Sequence of chain 1.B:
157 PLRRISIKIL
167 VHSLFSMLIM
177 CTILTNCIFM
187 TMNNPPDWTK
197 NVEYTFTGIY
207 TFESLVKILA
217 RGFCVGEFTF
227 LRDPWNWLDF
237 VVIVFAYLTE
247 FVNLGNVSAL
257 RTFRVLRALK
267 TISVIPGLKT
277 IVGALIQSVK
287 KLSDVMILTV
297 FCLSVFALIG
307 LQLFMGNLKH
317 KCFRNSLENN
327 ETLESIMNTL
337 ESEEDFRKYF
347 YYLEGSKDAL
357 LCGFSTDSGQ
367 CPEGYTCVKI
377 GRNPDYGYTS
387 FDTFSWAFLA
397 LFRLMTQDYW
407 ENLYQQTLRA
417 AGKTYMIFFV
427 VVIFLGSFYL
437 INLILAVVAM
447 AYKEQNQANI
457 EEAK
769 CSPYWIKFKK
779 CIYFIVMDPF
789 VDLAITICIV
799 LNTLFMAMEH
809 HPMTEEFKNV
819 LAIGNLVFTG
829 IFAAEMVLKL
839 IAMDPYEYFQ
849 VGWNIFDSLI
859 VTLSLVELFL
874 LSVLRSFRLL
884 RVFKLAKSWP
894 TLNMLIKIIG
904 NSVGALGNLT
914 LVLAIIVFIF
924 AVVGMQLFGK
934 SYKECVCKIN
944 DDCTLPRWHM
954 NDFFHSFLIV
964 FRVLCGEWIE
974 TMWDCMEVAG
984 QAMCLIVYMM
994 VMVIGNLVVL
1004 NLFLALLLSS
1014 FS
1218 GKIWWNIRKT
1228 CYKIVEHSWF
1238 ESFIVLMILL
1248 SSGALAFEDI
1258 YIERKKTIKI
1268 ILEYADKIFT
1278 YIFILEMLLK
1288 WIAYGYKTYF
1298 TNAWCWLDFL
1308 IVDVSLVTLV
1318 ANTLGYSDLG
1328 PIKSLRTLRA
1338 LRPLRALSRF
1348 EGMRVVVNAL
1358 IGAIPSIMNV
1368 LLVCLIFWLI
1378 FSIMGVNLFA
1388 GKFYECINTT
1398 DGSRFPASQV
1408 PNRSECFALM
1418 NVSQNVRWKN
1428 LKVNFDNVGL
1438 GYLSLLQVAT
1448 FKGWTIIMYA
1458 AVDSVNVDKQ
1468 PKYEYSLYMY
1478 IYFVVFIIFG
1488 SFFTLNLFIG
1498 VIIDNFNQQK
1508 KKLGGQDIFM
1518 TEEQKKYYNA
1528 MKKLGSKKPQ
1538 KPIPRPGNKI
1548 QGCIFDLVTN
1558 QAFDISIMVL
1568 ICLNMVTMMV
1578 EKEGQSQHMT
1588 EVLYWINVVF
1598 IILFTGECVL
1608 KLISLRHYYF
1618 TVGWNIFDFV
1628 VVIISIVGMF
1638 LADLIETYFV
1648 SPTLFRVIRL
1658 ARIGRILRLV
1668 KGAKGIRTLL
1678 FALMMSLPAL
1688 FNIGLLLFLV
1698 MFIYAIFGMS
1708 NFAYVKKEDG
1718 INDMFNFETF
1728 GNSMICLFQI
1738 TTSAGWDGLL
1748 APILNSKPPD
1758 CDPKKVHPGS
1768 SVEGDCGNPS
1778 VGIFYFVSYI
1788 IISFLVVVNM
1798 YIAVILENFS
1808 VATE

Binding-site contacts:
Ligand atom C19 contacts residue ASP1744 of chain 1.B at 3.9 Å.
Ligand atom O01 contacts residue TRP1451 of chain 1.B at 3.3 Å (h-bond).
Ligand atom N15 contacts residue LYS1449 of chain 1.B at 4.0 Å.
Ligand atom O18 contacts residue GLY1450 of chain 1.B at 3.6 Å.
Ligand atom N09 contacts residue TYR405 of chain 1.B at 3.7 Å.
Ligand atom O18 contacts residue ASP1744 of chain 1.B at 2.8 Å (salt-bridge).
Ligand atom C20 contacts residue GLU407 of chain 1.B at 3.4 Å.
Ligand atom O17 contacts residue LYS1449 of chain 1.B at 3.9 Å.
Ligand atom C07 contacts residue GLU973 of chain 1.B at 3.2 Å.
Ligand atom O03 contacts residue TRP1451 of chain 1.B at 3.8 Å.
Ligand atom C02 contacts residue THR1452 of chain 1.B at 3.5 Å.
Ligand atom N13 contacts residue GLU970 of chain 1.B at 3.6 Å.
Ligand atom N11 contacts residue TYR405 of chain 1.B at 3.7 Å.
Ligand atom C20 contacts residue TYR405 of chain 1.B at 3.5 Å (hydrophobic).
Ligand atom C16 contacts residue ASP1744 of chain 1.B at 3.1 Å.
Ligand atom N15 contacts residue TYR405 of chain 1.B at 3.7 Å.
Ligand atom C04 contacts residue GLU970 of chain 1.B at 3.6 Å.
Ligand atom O03 contacts residue THR1452 of chain 1.B at 3.1 Å.
Ligand atom N08 contacts residue GLU973 of chain 1.B at 2.9 Å (salt-bridge).
Ligand atom C12 contacts residue TYR405 of chain 1.B at 4.0 Å (hydrophobic).
Ligand atom N08 contacts residue TYR405 of chain 1.B at 3.6 Å.
Ligand atom C02 contacts residue GLY1450 of chain 1.B at 3.6 Å.
Ligand atom O01 contacts residue LYS1449 of chain 1.B at 3.7 Å.
Ligand atom N15 contacts residue ALA1741 of chain 1.B at 4.0 Å.
Ligand atom C07 contacts residue TYR405 of chain 1.B at 4.0 Å (hydrophobic).
Ligand atom N11 contacts residue GLU407 of chain 1.B at 2.8 Å (salt-bridge).
Ligand atom N21 contacts residue ILE1453 of chain 1.B at 3.9 Å.
Ligand atom C19 contacts residue GLU407 of chain 1.B at 3.3 Å.
Ligand atom C05 contacts residue GLU970 of chain 1.B at 3.6 Å.
Ligand atom O01 contacts residue GLY1450 of chain 1.B at 2.5 Å (h-bond).
Ligand atom C12 contacts residue GLU407 of chain 1.B at 3.2 Å.
Ligand atom N21 contacts residue THR1452 of chain 1.B at 3.3 Å (h-bond).
Ligand atom C04 contacts residue TRP1451 of chain 1.B at 3.7 Å (hydrophobic).
Ligand atom O01 contacts residue THR1452 of chain 1.B at 3.9 Å.
Ligand atom O17 contacts residue ASP1744 of chain 1.B at 2.5 Å (salt-bridge).
Ligand atom O17 contacts residue GLY1742 of chain 1.B at 3.4 Å.
Ligand atom N06 contacts residue GLU973 of chain 1.B at 2.9 Å (salt-bridge).
Ligand atom C04 contacts residue PHE1448 of chain 1.B at 3.6 Å (hydrophobic).
Ligand atom N15 contacts residue GLU407 of chain 1.B at 2.9 Å (salt-bridge).
Ligand atom C04 contacts residue THR1452 of chain 1.B at 3.8 Å.

This small molecule binds to this protein.
Small molecule (SMILES): NC(=O)OC[C@@H]1N=C(N)N2CCC(O)(O)[C@@]23N=C(N)N[C@@H]13